A small-molecule ligand and the protein it binds are described below.
Small molecule (SMILES): CC(C)C[C@H](NC(=O)[C@H](CO)NC(=O)[C@H](C)N)C(=O)N[C@@H](COP(=O)(O)O)C(=O)N[C@@H](C)C(=O)N1CCC[C@H]1C=O

Binding-site contacts:
Ligand atom CB contacts residue ASN180 of chain 1.C at 3.3 Å.
Ligand atom CA contacts residue LEU179 of chain 1.C at 3.9 Å (hydrophobic).
Ligand atom OG contacts residue GLU187 of chain 1.C at 3.6 Å (salt-bridge).
Ligand atom N contacts residue GLU187 of chain 1.C at 3.4 Å (salt-bridge).
Ligand atom CD1 contacts residue LEU227 of chain 1.C at 3.8 Å (hydrophobic).
Ligand atom O contacts residue LEU227 of chain 1.C at 3.9 Å.
Ligand atom OG contacts residue TRP235 of chain 1.C at 3.0 Å (h-bond).
Ligand atom O1P contacts residue TYR135 of chain 1.C at 2.5 Å (h-bond).
Ligand atom C contacts residue ASN180 of chain 1.C at 3.6 Å.
Ligand atom P contacts residue TYR135 of chain 1.C at 3.9 Å.
Ligand atom O contacts residue LEU179 of chain 1.C at 3.1 Å.
Ligand atom CB contacts residue ASN180 of chain 1.C at 3.5 Å.
Ligand atom N contacts residue LEU179 of chain 1.C at 3.4 Å.
Ligand atom O1P contacts residue ARG134 of chain 1.C at 3.6 Å.
Ligand atom CA contacts residue GLU187 of chain 1.C at 3.6 Å.
Ligand atom O contacts residue VAL183 of chain 1.C at 3.4 Å.
Ligand atom N contacts residue GLU187 of chain 1.C at 3.6 Å.
Ligand atom O contacts residue LEU179 of chain 1.C at 3.6 Å.
Ligand atom O2P contacts residue ARG59 of chain 1.C at 3.3 Å (salt-bridge).
Ligand atom C contacts residue ASN231 of chain 1.C at 3.7 Å.
Ligand atom N contacts residue ASN180 of chain 1.C at 2.8 Å (h-bond).
Ligand atom O1P contacts residue LYS52 of chain 1.C at 3.5 Å.
Ligand atom P contacts residue ARG134 of chain 1.C at 3.8 Å.
Ligand atom O2P contacts residue ARG134 of chain 1.C at 2.8 Å (salt-bridge).
Ligand atom CA contacts residue ASN231 of chain 1.C at 3.7 Å.
Ligand atom N contacts residue ASN231 of chain 1.C at 3.1 Å (h-bond).
Ligand atom O3P contacts residue ARG59 of chain 1.C at 3.1 Å (salt-bridge).
Ligand atom C contacts residue LEU179 of chain 1.C at 3.4 Å (hydrophobic).
Ligand atom CA contacts residue LEU179 of chain 1.C at 3.7 Å (hydrophobic).
Ligand atom C contacts residue GLU187 of chain 1.C at 3.8 Å.
Ligand atom CB contacts residue TRP235 of chain 1.C at 3.9 Å (hydrophobic).
Ligand atom CA contacts residue ASN180 of chain 1.C at 3.5 Å.
Ligand atom O2P contacts residue TYR135 of chain 1.C at 3.8 Å.
Ligand atom CA contacts residue ASN180 of chain 1.C at 3.7 Å.
Ligand atom OG contacts residue TYR186 of chain 1.C at 3.9 Å.
Ligand atom P contacts residue LYS52 of chain 1.C at 3.6 Å.
Ligand atom O contacts residue ASN231 of chain 1.C at 2.8 Å (h-bond).
Ligand atom O3P contacts residue LYS52 of chain 1.C at 2.4 Å (salt-bridge).
Ligand atom CB contacts residue ASN231 of chain 1.C at 3.4 Å.
Ligand atom CB contacts residue ASN231 of chain 1.C at 3.9 Å.

Sequence of chain 1.C:
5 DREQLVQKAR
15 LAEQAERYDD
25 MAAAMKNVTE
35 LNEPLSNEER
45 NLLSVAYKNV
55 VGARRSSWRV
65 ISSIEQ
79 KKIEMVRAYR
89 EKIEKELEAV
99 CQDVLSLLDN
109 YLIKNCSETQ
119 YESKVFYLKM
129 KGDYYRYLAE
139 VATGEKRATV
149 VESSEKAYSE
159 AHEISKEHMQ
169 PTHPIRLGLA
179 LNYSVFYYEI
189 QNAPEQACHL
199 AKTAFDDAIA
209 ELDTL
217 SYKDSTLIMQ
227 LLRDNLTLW